This small molecule binds to this protein.
Small molecule (SMILES): NC(=O)N[C@@H](CC(=O)O)C(=O)O

Binding-site contacts:
Ligand atom O5 contacts residue KCX103 of chain 2.A at 2.9 Å (h-bond).
Ligand atom O62 contacts residue PHE110 of chain 2.A at 3.5 Å.
Ligand atom N3 contacts residue DOR1 of chain 2.I at 1.3 Å.
Ligand atom O2 contacts residue PRO249 of chain 2.A at 3.1 Å.
Ligand atom O2 contacts residue GLY250 of chain 2.A at 3.1 Å (h-bond).
Ligand atom O62 contacts residue DOR1 of chain 2.I at 0.5 Å (h-bond).
Ligand atom O61 contacts residue HIS20 of chain 2.A at 3.0 Å (h-bond).
Ligand atom O5 contacts residue DOR1 of chain 2.I at 2.4 Å.
Ligand atom N1 contacts residue DOR1 of chain 2.I at 1.0 Å (h-bond).
Ligand atom O62 contacts residue HIS237 of chain 2.A at 3.3 Å (h-bond).
Ligand atom N3 contacts residue ASP233 of chain 2.A at 2.7 Å (salt-bridge).
Ligand atom C2 contacts residue ARG208 of chain 2.A at 3.4 Å.
Ligand atom O5 contacts residue ASP233 of chain 2.A at 3.0 Å (salt-bridge).
Ligand atom C4 contacts residue ZN1 of chain 2.C at 2.6 Å.
Ligand atom O62 contacts residue PRO249 of chain 2.A at 3.2 Å (h-bond).
Ligand atom C5 contacts residue THR109 of chain 2.A at 3.3 Å.
Ligand atom C4 contacts residue ZN1 of chain 2.B at 3.0 Å.
Ligand atom O5 contacts residue ZN1 of chain 2.B at 1.9 Å.
Ligand atom C5 contacts residue DOR1 of chain 2.I at 0.4 Å.
Ligand atom O62 contacts residue ARG22 of chain 2.A at 2.8 Å (salt-bridge).
Ligand atom O2 contacts residue ARG208 of chain 2.A at 2.8 Å (salt-bridge).
Ligand atom C61 contacts residue DOR1 of chain 2.I at 0.4 Å.
Ligand atom O61 contacts residue ARG22 of chain 2.A at 3.1 Å (salt-bridge).
Ligand atom O4 contacts residue HIS137 of chain 2.A at 2.6 Å (h-bond).
Ligand atom O4 contacts residue ZN1 of chain 2.C at 2.1 Å.
Ligand atom N1 contacts residue PRO249 of chain 2.A at 3.1 Å (h-bond).
Ligand atom O5 contacts residue ZN1 of chain 2.C at 2.4 Å.
Ligand atom O4 contacts residue KCX103 of chain 2.A at 3.3 Å (h-bond).
Ligand atom O62 contacts residue ALA235 of chain 2.A at 3.4 Å.
Ligand atom C4 contacts residue KCX103 of chain 2.A at 3.3 Å.
Ligand atom O4 contacts residue THR109 of chain 2.A at 3.0 Å (h-bond).
Ligand atom C6 contacts residue DOR1 of chain 2.I at 0.5 Å.
Ligand atom C4 contacts residue DOR1 of chain 2.I at 1.4 Å.
Ligand atom O61 contacts residue DOR1 of chain 2.I at 0.6 Å (h-bond).
Ligand atom O2 contacts residue DOR1 of chain 2.I at 0.8 Å (h-bond).
Ligand atom O61 contacts residue ASN52 of chain 2.A at 3.0 Å (h-bond).
Ligand atom C2 contacts residue DOR1 of chain 2.I at 0.2 Å.
Ligand atom O4 contacts residue DOR1 of chain 2.I at 1.0 Å (h-bond).
Ligand atom N3 contacts residue ARG208 of chain 2.A at 2.6 Å (salt-bridge).
Ligand atom O5 contacts residue HIS20 of chain 2.A at 3.3 Å (h-bond).

Sequence of chain 2.A:
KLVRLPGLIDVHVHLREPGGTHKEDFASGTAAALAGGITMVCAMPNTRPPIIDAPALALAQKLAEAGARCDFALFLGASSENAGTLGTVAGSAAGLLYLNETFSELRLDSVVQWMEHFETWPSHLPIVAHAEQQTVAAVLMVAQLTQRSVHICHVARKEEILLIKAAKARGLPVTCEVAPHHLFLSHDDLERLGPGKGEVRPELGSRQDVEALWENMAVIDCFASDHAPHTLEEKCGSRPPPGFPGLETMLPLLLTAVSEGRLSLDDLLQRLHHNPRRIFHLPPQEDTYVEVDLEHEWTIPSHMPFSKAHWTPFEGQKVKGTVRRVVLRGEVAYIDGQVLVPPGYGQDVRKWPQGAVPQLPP